This small molecule binds to this protein.
Small molecule (SMILES): O=P(O)(O)OC[C@H]1O[C@](O)(CO)[C@@H](O)[C@@H]1O

Binding-site contacts:
Ligand atom C6 contacts residue LYS274 of chain 1.B at 4.1 Å.
Ligand atom C1 contacts residue LEU275 of chain 1.B at 3.4 Å (hydrophobic).
Ligand atom O5 contacts residue LYS274 of chain 1.B at 3.7 Å.
Ligand atom C6 contacts residue GLY246 of chain 1.B at 4.0 Å.
Ligand atom O1P contacts residue TYR215 of chain 1.B at 4.1 Å.
Ligand atom O1P contacts residue TYR264 of chain 1.B at 3.3 Å.
Ligand atom O1 contacts residue LEU275 of chain 1.B at 3.4 Å.
Ligand atom O1 contacts residue ASP121 of chain 1.B at 4.0 Å.
Ligand atom C4 contacts residue GLY246 of chain 1.B at 3.8 Å.
Ligand atom O6 contacts residue LYS274 of chain 1.B at 3.1 Å (salt-bridge).
Ligand atom O1P contacts residue ARG243 of chain 1.A at 4.1 Å.
Ligand atom O3 contacts residue MET248 of chain 1.B at 3.1 Å (h-bond).
Ligand atom O2P contacts residue TYR215 of chain 1.B at 3.8 Å.
Ligand atom P contacts residue ASN212 of chain 1.B at 3.8 Å.
Ligand atom O3 contacts residue SER247 of chain 1.B at 3.9 Å.
Ligand atom O3P contacts residue LYS274 of chain 1.B at 2.8 Å (salt-bridge).
Ligand atom O1P contacts residue ASN212 of chain 1.B at 3.3 Å (h-bond).
Ligand atom O4 contacts residue SER247 of chain 1.B at 3.8 Å.
Ligand atom O3 contacts residue ASP121 of chain 1.B at 3.2 Å (salt-bridge).
Ligand atom O1 contacts residue MN1 of chain 1.G at 3.1 Å.
Ligand atom P contacts residue ARG243 of chain 1.A at 3.9 Å.
Ligand atom O6 contacts residue ARG243 of chain 1.A at 3.7 Å.
Ligand atom O3P contacts residue TYR264 of chain 1.B at 3.0 Å (h-bond).
Ligand atom O4 contacts residue MET248 of chain 1.B at 3.0 Å (h-bond).
Ligand atom O3P contacts residue TYR215 of chain 1.B at 2.9 Å (h-bond).
Ligand atom C6 contacts residue TYR244 of chain 1.B at 3.5 Å (hydrophobic).
Ligand atom C3 contacts residue LEU275 of chain 1.B at 4.0 Å (hydrophobic).
Ligand atom O2P contacts residue ARG243 of chain 1.A at 2.9 Å (salt-bridge).
Ligand atom O2P contacts residue ASN212 of chain 1.B at 3.0 Å (h-bond).
Ligand atom C1 contacts residue LYS274 of chain 1.B at 3.9 Å.
Ligand atom C3 contacts residue MET248 of chain 1.B at 3.8 Å (hydrophobic).
Ligand atom P contacts residue TYR215 of chain 1.B at 3.9 Å.
Ligand atom C3 contacts residue ASP121 of chain 1.B at 4.1 Å.
Ligand atom C4 contacts residue MET248 of chain 1.B at 3.6 Å (hydrophobic).
Ligand atom P contacts residue LYS274 of chain 1.B at 3.6 Å.
Ligand atom P contacts residue TYR264 of chain 1.B at 4.0 Å.
Ligand atom O1 contacts residue GLU280 of chain 1.B at 2.8 Å (salt-bridge).
Ligand atom O1P contacts residue TYR244 of chain 1.B at 2.5 Å (h-bond).
Ligand atom P contacts residue TYR244 of chain 1.B at 3.9 Å.
Ligand atom O2 contacts residue ASP121 of chain 1.B at 4.0 Å.

Sequence of chain 1.A:
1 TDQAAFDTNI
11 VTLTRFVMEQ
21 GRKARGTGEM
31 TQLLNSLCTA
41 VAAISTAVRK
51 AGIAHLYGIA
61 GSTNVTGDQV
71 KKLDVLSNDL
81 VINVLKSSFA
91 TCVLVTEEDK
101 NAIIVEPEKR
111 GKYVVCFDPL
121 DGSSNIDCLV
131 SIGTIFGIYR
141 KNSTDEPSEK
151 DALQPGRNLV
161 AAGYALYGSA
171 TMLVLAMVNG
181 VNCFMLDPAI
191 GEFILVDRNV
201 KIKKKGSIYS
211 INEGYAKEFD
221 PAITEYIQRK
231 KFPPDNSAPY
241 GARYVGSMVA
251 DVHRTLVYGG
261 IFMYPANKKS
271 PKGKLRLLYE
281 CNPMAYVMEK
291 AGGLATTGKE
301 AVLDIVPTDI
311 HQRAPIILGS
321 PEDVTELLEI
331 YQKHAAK

Sequence of chain 1.B:
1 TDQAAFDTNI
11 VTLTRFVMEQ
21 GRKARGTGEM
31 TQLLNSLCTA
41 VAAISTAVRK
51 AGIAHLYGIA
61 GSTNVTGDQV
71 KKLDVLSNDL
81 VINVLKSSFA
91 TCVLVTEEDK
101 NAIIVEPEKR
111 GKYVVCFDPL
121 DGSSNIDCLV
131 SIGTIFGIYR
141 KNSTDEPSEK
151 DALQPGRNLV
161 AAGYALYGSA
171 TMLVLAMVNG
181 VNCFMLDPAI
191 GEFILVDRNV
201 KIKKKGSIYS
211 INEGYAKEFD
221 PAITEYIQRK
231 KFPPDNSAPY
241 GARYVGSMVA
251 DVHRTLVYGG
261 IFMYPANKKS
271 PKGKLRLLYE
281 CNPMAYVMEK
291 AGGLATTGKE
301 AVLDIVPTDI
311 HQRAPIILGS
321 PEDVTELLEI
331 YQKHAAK